The protein below binds the small molecule below.
Small molecule (SMILES): CC(=O)N[C@@H]1[C@@H](O)[C@H](O)[C@@H](CO)O[C@H]1O

Sequence of chain 1.B:
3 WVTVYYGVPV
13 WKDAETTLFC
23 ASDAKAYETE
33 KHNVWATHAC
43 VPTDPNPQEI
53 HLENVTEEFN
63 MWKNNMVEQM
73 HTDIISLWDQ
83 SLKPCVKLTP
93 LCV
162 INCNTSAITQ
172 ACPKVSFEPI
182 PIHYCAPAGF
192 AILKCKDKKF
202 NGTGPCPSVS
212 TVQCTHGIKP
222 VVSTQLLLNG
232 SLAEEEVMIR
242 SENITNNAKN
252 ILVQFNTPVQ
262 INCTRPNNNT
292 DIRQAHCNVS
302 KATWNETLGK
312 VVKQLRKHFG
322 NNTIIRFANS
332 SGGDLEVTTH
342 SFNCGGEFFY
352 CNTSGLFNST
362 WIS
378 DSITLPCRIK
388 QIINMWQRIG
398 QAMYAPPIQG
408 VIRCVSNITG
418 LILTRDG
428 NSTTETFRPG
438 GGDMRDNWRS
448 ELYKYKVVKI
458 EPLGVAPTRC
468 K

Binding-site contacts:
Ligand atom C2 contacts residue GLN261 of chain 1.B at 3.6 Å.
Ligand atom N2 contacts residue GLN261 of chain 1.B at 3.0 Å (h-bond).
Ligand atom C8 contacts residue SER301 of chain 1.B at 3.7 Å.
Ligand atom C7 contacts residue GLN261 of chain 1.B at 4.0 Å.
Ligand atom C8 contacts residue ASN299 of chain 1.B at 4.1 Å.
Ligand atom C1 contacts residue ASN263 of chain 1.B at 1.4 Å.
Ligand atom O5 contacts residue ASN263 of chain 1.B at 2.4 Å (h-bond).
Ligand atom O6 contacts residue ARG410 of chain 1.B at 3.4 Å (salt-bridge).
Ligand atom N2 contacts residue ASN263 of chain 1.B at 2.9 Å (h-bond).
Ligand atom C3 contacts residue GLN261 of chain 1.B at 3.5 Å.
Ligand atom C5 contacts residue ASN263 of chain 1.B at 3.7 Å.
Ligand atom C3 contacts residue ASN263 of chain 1.B at 3.8 Å.
Ligand atom C6 contacts residue ARG410 of chain 1.B at 4.3 Å.
Ligand atom C4 contacts residue ASN263 of chain 1.B at 4.3 Å.
Ligand atom C1 contacts residue VAL412 of chain 1.B at 4.3 Å (hydrophobic).
Ligand atom O6 contacts residue ASN263 of chain 1.B at 4.1 Å.
Ligand atom C8 contacts residue VAL300 of chain 1.B at 4.4 Å (hydrophobic).
Ligand atom C8 contacts residue ASN263 of chain 1.B at 4.3 Å.
Ligand atom C1 contacts residue GLN261 of chain 1.B at 3.9 Å.
Ligand atom O5 contacts residue ARG410 of chain 1.B at 3.8 Å.
Ligand atom C8 contacts residue GLN261 of chain 1.B at 4.0 Å.
Ligand atom O7 contacts residue ASN299 of chain 1.B at 4.1 Å.
Ligand atom C2 contacts residue ASN263 of chain 1.B at 2.5 Å.
Ligand atom O7 contacts residue ASN263 of chain 1.B at 3.2 Å (h-bond).
Ligand atom C7 contacts residue ASN263 of chain 1.B at 3.2 Å.
Ligand atom C7 contacts residue ASN299 of chain 1.B at 4.3 Å.
Ligand atom O3 contacts residue GLN261 of chain 1.B at 4.0 Å.